A protein and the small-molecule ligand that binds it are described below.
Small molecule (SMILES): Nc1ncnc2c1ncn2[C@@H]1O[C@H](CO[P](=O)(O)O[P](=O)(O)NP(=O)(O)O)[C@@H](O)[C@H]1O

Sequence of chain 1.Q:
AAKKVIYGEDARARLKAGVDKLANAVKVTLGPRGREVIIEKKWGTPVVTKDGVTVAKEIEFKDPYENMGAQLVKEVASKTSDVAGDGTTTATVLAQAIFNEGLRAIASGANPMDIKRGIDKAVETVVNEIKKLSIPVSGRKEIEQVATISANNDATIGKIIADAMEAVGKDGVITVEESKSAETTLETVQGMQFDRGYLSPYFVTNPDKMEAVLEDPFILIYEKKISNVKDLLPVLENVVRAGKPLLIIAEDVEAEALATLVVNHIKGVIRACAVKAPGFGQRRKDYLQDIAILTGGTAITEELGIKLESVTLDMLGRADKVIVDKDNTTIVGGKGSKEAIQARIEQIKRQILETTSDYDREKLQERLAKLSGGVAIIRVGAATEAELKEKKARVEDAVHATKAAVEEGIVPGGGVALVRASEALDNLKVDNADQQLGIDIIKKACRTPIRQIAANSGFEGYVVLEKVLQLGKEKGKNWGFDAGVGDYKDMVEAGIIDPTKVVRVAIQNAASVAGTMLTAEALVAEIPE

Binding-site contacts:
Ligand atom O1A contacts residue K1 of chain 1.XA at 2.9 Å.
Ligand atom O2B contacts residue THR89 of chain 1.Q at 3.1 Å (h-bond).
Ligand atom O1B contacts residue GLY87 of chain 1.Q at 3.2 Å (h-bond).
Ligand atom C5 contacts residue PRO32 of chain 1.Q at 3.6 Å (hydrophobic).
Ligand atom O2' contacts residue GLY414 of chain 1.Q at 2.7 Å (h-bond).
Ligand atom C2' contacts residue ASP498 of chain 1.Q at 3.4 Å.
Ligand atom PG contacts residue MG1 of chain 1.WA at 3.4 Å.
Ligand atom N3B contacts residue THR89 of chain 1.Q at 3.1 Å (h-bond).
Ligand atom N6 contacts residue ASP482 of chain 1.Q at 3.1 Å (salt-bridge).
Ligand atom O1G contacts residue ASP86 of chain 1.Q at 2.8 Å (salt-bridge).
Ligand atom N3 contacts residue GLY414 of chain 1.Q at 3.3 Å.
Ligand atom PB contacts residue MG1 of chain 1.WA at 3.5 Å.
Ligand atom C2 contacts residue ALA483 of chain 1.Q at 3.6 Å (hydrophobic).
Ligand atom O5' contacts residue GLY31 of chain 1.Q at 3.5 Å (h-bond).
Ligand atom O2B contacts residue THR90 of chain 1.Q at 2.7 Å (h-bond).
Ligand atom O2B contacts residue THR88 of chain 1.Q at 3.6 Å (h-bond).
Ligand atom O3A contacts residue LEU30 of chain 1.Q at 3.4 Å.
Ligand atom O1A contacts residue GLY31 of chain 1.Q at 3.6 Å (h-bond).
Ligand atom PA contacts residue MG1 of chain 1.WA at 3.5 Å.
Ligand atom N1 contacts residue ALA483 of chain 1.Q at 3.2 Å (h-bond).
Ligand atom O4' contacts residue ILE453 of chain 1.Q at 3.7 Å.
Ligand atom O1A contacts residue THR29 of chain 1.Q at 3.6 Å.
Ligand atom O2' contacts residue GLY413 of chain 1.Q at 3.4 Å.
Ligand atom O2B contacts residue GLY87 of chain 1.Q at 3.2 Å.
Ligand atom C2 contacts residue PHE481 of chain 1.Q at 3.7 Å (hydrophobic).
Ligand atom O3G contacts residue VAL53 of chain 1.Q at 3.2 Å.
Ligand atom O3G contacts residue ASP51 of chain 1.Q at 2.9 Å (salt-bridge).
Ligand atom O1B contacts residue MG1 of chain 1.WA at 2.5 Å.
Ligand atom O2G contacts residue VAL53 of chain 1.Q at 3.3 Å.
Ligand atom N1 contacts residue ASP482 of chain 1.Q at 3.3 Å (salt-bridge).
Ligand atom O2' contacts residue ASP498 of chain 1.Q at 2.6 Å (salt-bridge).
Ligand atom C6 contacts residue PRO32 of chain 1.Q at 3.6 Å (hydrophobic).
Ligand atom O1G contacts residue MG1 of chain 1.WA at 2.0 Å.
Ligand atom O2G contacts residue THR88 of chain 1.Q at 3.2 Å (h-bond).
Ligand atom C3' contacts residue ASP498 of chain 1.Q at 3.4 Å.
Ligand atom O1B contacts residue ASP86 of chain 1.Q at 2.9 Å (salt-bridge).
Ligand atom O2G contacts residue GLY87 of chain 1.Q at 3.7 Å.
Ligand atom C6 contacts residue ASP482 of chain 1.Q at 3.7 Å.
Ligand atom O2A contacts residue MG1 of chain 1.WA at 2.1 Å.
Ligand atom O3' contacts residue ASP498 of chain 1.Q at 3.3 Å (salt-bridge).